A protein and the small-molecule ligand that binds it are described below.
Small molecule (SMILES): O=C(Nc1cc(COCc2cn(CCNC3=c4ccccc4=NC4CCCCC34)nn2)ccn1)Nc1cccc2c1[C@H]1CCCCN1C2=O

Sequence of chain 1.A:
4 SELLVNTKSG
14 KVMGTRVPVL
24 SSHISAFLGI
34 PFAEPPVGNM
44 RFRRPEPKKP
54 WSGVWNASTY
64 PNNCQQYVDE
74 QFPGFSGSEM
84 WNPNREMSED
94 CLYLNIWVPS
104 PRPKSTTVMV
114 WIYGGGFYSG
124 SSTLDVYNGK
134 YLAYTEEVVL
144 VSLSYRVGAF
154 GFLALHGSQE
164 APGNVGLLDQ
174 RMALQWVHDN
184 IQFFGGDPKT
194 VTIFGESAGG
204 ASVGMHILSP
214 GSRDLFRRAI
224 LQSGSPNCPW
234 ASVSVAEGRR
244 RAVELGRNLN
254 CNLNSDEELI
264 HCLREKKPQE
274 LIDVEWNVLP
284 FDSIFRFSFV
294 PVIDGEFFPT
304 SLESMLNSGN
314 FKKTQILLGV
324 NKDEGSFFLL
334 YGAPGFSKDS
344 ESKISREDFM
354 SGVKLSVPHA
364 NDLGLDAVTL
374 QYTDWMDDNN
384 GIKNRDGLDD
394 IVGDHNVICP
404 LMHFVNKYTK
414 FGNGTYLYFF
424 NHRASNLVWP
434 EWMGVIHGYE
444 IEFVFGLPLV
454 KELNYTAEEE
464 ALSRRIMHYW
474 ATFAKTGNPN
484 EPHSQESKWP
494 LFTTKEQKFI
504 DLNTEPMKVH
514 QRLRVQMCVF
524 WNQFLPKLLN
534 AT

Binding-site contacts:
Ligand atom CAQ contacts residue PHE330 of chain 1.A at 3.4 Å (hydrophobic).
Ligand atom CBO contacts residue TRP84 of chain 1.A at 3.5 Å (hydrophobic).
Ligand atom CAK contacts residue TRP279 of chain 1.A at 3.6 Å (hydrophobic).
Ligand atom NAZ contacts residue TRP279 of chain 1.A at 3.2 Å.
Ligand atom CAD contacts residue GLU199 of chain 1.A at 3.6 Å.
Ligand atom CBJ contacts residue TRP279 of chain 1.A at 3.5 Å (hydrophobic).
Ligand atom CAL contacts residue TRP84 of chain 1.A at 3.6 Å (hydrophobic).
Ligand atom NBD contacts residue TRP84 of chain 1.A at 3.5 Å.
Ligand atom CAP contacts residue TRP279 of chain 1.A at 3.4 Å (hydrophobic).
Ligand atom CBH contacts residue TRP279 of chain 1.A at 3.6 Å (hydrophobic).
Ligand atom CAL contacts residue HIS440 of chain 1.A at 3.4 Å.
Ligand atom CBK contacts residue PHE330 of chain 1.A at 3.3 Å (hydrophobic).
Ligand atom CBK contacts residue TYR121 of chain 1.A at 3.5 Å (hydrophobic).
Ligand atom CAC contacts residue PHE330 of chain 1.A at 3.7 Å (hydrophobic).
Ligand atom CAE contacts residue PHE330 of chain 1.A at 3.7 Å (hydrophobic).
Ligand atom CAU contacts residue TYR70 of chain 1.A at 3.2 Å (hydrophobic).
Ligand atom CAK contacts residue TYR121 of chain 1.A at 3.4 Å (hydrophobic).
Ligand atom CAH contacts residue TRP279 of chain 1.A at 3.2 Å (hydrophobic).
Ligand atom CAL contacts residue TYR442 of chain 1.A at 3.7 Å (hydrophobic).
Ligand atom NBE contacts residue TRP279 of chain 1.A at 3.1 Å.
Ligand atom CBQ contacts residue HIS440 of chain 1.A at 3.6 Å.
Ligand atom CBS contacts residue PHE330 of chain 1.A at 3.6 Å (hydrophobic).
Ligand atom CBQ contacts residue PHE330 of chain 1.A at 3.6 Å (hydrophobic).
Ligand atom NBC contacts residue HIS440 of chain 1.A at 2.9 Å (h-bond).
Ligand atom CAY contacts residue PHE331 of chain 1.A at 3.6 Å (hydrophobic).
Ligand atom CAN contacts residue TRP84 of chain 1.A at 3.3 Å (hydrophobic).
Ligand atom CBQ contacts residue TRP84 of chain 1.A at 3.4 Å (hydrophobic).
Ligand atom CAQ contacts residue TYR121 of chain 1.A at 3.1 Å (hydrophobic).
Ligand atom CAW contacts residue TYR121 of chain 1.A at 3.1 Å (hydrophobic).
Ligand atom NBW contacts residue TYR121 of chain 1.A at 2.8 Å (h-bond).
Ligand atom CBS contacts residue TRP84 of chain 1.A at 3.3 Å (hydrophobic).
Ligand atom NBA contacts residue PHE330 of chain 1.A at 3.5 Å.
Ligand atom NBB contacts residue TYR121 of chain 1.A at 2.9 Å (h-bond).
Ligand atom CAE contacts residue TRP432 of chain 1.A at 3.6 Å (hydrophobic).
Ligand atom NBA contacts residue TYR121 of chain 1.A at 3.4 Å (h-bond).
Ligand atom CAS contacts residue GLN74 of chain 1.A at 3.2 Å.
Ligand atom CBL contacts residue TRP279 of chain 1.A at 3.3 Å (hydrophobic).
Ligand atom CAY contacts residue PHE330 of chain 1.A at 3.6 Å (hydrophobic).
Ligand atom CAV contacts residue GLN74 of chain 1.A at 3.2 Å.
Ligand atom CAL contacts residue PHE330 of chain 1.A at 3.6 Å (hydrophobic).